Sequence of chain 1.A:
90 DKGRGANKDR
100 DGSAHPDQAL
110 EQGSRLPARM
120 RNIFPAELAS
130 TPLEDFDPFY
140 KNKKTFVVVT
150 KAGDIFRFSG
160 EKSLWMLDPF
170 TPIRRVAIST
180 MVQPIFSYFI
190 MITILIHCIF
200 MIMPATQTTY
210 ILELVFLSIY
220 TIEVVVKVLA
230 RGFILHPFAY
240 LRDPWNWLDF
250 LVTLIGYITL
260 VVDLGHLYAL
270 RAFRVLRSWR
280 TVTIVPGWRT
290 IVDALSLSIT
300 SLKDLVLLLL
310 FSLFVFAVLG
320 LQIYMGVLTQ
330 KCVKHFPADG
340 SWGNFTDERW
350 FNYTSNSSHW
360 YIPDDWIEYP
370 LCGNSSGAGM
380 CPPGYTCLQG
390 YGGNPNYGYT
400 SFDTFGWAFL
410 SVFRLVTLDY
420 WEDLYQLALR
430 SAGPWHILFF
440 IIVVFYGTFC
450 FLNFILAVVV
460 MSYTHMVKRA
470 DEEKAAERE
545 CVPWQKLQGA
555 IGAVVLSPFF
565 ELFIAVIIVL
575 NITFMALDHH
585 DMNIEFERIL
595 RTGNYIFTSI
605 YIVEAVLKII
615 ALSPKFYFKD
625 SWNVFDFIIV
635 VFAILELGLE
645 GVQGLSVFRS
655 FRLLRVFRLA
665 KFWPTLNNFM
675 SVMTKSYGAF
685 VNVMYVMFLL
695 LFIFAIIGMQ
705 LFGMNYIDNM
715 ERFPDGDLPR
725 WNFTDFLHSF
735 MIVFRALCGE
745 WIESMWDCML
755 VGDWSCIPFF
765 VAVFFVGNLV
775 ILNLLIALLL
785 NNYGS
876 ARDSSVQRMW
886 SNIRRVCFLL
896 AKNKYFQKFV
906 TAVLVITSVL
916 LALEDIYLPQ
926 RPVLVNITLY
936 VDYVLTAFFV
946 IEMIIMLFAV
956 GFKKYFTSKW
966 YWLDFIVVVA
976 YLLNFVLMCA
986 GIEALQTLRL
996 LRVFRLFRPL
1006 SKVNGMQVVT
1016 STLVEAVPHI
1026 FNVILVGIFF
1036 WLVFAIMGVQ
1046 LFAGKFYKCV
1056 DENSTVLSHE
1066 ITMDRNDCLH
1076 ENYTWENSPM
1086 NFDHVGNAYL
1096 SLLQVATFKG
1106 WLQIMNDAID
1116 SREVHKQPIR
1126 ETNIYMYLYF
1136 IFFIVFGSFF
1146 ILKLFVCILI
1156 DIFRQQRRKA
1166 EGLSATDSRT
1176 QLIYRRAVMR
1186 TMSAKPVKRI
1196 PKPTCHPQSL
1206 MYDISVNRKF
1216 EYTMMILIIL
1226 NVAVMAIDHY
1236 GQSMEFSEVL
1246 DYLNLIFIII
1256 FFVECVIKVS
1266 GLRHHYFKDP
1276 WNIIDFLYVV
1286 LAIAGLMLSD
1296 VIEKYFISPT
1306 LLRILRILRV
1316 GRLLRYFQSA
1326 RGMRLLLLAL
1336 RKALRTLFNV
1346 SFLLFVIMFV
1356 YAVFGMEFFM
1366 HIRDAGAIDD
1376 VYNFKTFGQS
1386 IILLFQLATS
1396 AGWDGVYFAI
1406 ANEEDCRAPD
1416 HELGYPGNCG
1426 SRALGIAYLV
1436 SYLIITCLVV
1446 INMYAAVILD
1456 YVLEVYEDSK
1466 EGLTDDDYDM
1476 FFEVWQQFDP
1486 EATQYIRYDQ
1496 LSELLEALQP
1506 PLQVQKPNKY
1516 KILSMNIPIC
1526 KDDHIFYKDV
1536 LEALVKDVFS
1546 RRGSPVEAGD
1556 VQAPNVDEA

Binding-site contacts:
Ligand atom O5 contacts residue GLU1076 of chain 1.A at 3.4 Å (salt-bridge).
Ligand atom C8 contacts residue ASN1077 of chain 1.A at 4.4 Å.
Ligand atom O7 contacts residue ASN1077 of chain 1.A at 3.1 Å.
Ligand atom C4 contacts residue ASN1077 of chain 1.A at 4.3 Å.
Ligand atom C7 contacts residue ASN1077 of chain 1.A at 3.2 Å.
Ligand atom O6 contacts residue GLU1076 of chain 1.A at 3.7 Å.
Ligand atom O5 contacts residue ASN1077 of chain 1.A at 2.4 Å (h-bond).
Ligand atom C3 contacts residue ASN1077 of chain 1.A at 3.8 Å.
Ligand atom C1 contacts residue ASN1077 of chain 1.A at 1.4 Å.
Ligand atom C2 contacts residue ASN1077 of chain 1.A at 2.5 Å.
Ligand atom C1 contacts residue GLU1076 of chain 1.A at 4.0 Å.
Ligand atom O6 contacts residue HIS1075 of chain 1.A at 4.5 Å.
Ligand atom C5 contacts residue ASN1077 of chain 1.A at 3.6 Å.
Ligand atom N2 contacts residue ASN1077 of chain 1.A at 2.9 Å (h-bond).

This small molecule binds to this protein.
Small molecule (SMILES): CC(=O)N[C@H]1[C@H](O[C@H]2[C@H](O)[C@@H](NC(C)=O)CO[C@@H]2CO)O[C@H](CO)[C@@H](O[C@@H]2O[C@H](CO)[C@@H](O)[C@H](O)[C@@H]2O)[C@@H]1O